Sequence of chain 1.D:
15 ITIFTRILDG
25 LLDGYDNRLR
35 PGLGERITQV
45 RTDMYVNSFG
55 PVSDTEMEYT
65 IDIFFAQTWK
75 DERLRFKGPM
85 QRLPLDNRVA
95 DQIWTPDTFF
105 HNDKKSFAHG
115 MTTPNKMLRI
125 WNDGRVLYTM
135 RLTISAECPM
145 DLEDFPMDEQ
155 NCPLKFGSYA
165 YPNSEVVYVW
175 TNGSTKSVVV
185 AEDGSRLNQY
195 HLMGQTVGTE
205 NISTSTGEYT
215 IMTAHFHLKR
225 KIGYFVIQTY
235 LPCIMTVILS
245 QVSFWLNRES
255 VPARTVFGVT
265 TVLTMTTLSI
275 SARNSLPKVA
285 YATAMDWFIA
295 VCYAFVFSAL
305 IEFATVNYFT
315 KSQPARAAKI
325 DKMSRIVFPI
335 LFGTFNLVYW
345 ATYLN

Binding-site contacts:
Ligand atom O03 contacts residue SER209 of chain 1.D at 3.7 Å.
Ligand atom C15 contacts residue TYR163 of chain 1.D at 3.6 Å (hydrophobic).
Ligand atom F21 contacts residue ILE206 of chain 1.D at 4.0 Å.
Ligand atom O11 contacts residue PHE68 of chain 1.C at 3.4 Å.
Ligand atom O05 contacts residue THR133 of chain 1.C at 2.7 Å (h-bond).
Ligand atom C10 contacts residue PHE68 of chain 1.C at 4.0 Å (hydrophobic).
Ligand atom C02 contacts residue ASP47 of chain 1.C at 3.8 Å.
Ligand atom N16 contacts residue PHE68 of chain 1.C at 3.9 Å.
Ligand atom C22 contacts residue TYR49 of chain 1.C at 3.3 Å (hydrophobic).
Ligand atom C01 contacts residue SER209 of chain 1.D at 3.0 Å.
Ligand atom F21 contacts residue SER162 of chain 1.D at 3.7 Å.
Ligand atom C04 contacts residue THR133 of chain 1.C at 3.7 Å.
Ligand atom C04 contacts residue PHE68 of chain 1.C at 3.7 Å (hydrophobic).
Ligand atom N14 contacts residue THR210 of chain 1.D at 4.0 Å.
Ligand atom C17 contacts residue TYR163 of chain 1.D at 3.2 Å (hydrophobic).
Ligand atom C17 contacts residue TYR213 of chain 1.D at 3.6 Å (hydrophobic).
Ligand atom C06 contacts residue PHE68 of chain 1.C at 3.8 Å (hydrophobic).
Ligand atom O05 contacts residue PHE68 of chain 1.C at 3.8 Å.
Ligand atom C22 contacts residue PHE68 of chain 1.C at 3.7 Å (hydrophobic).
Ligand atom C08 contacts residue THR210 of chain 1.D at 3.9 Å.
Ligand atom F21 contacts residue TYR213 of chain 1.D at 3.2 Å.
Ligand atom N16 contacts residue TYR163 of chain 1.D at 3.6 Å.
Ligand atom C07 contacts residue THR210 of chain 1.D at 3.8 Å.
Ligand atom O05 contacts residue ALA70 of chain 1.C at 3.3 Å.
Ligand atom C15 contacts residue PHE68 of chain 1.C at 3.8 Å (hydrophobic).
Ligand atom C18 contacts residue TYR213 of chain 1.D at 3.3 Å (hydrophobic).
Ligand atom C01 contacts residue TYR49 of chain 1.C at 3.9 Å (hydrophobic).
Ligand atom N16 contacts residue THR133 of chain 1.C at 3.3 Å.
Ligand atom C19 contacts residue SER162 of chain 1.D at 4.0 Å.
Ligand atom C12 contacts residue HIS105 of chain 1.D at 4.0 Å.
Ligand atom C10 contacts residue HIS105 of chain 1.D at 3.6 Å.
Ligand atom C18 contacts residue TYR163 of chain 1.D at 3.6 Å (hydrophobic).
Ligand atom N14 contacts residue PHE68 of chain 1.C at 4.0 Å.
Ligand atom C01 contacts residue ASP47 of chain 1.C at 3.5 Å.
Ligand atom C02 contacts residue SER209 of chain 1.D at 3.3 Å.
Ligand atom C18 contacts residue SER162 of chain 1.D at 3.4 Å.
Ligand atom C08 contacts residue THR208 of chain 1.D at 4.0 Å.
Ligand atom C20 contacts residue HIS105 of chain 1.D at 3.6 Å.
Ligand atom O11 contacts residue HIS105 of chain 1.D at 2.5 Å (h-bond).
Ligand atom C19 contacts residue TYR213 of chain 1.D at 3.6 Å (hydrophobic).

This protein binds this small molecule.
Small molecule (SMILES): CCOC(=O)c1ncn2c1CN(C)C(=O)c1cc(F)ccc1-2

Sequence of chain 1.C:
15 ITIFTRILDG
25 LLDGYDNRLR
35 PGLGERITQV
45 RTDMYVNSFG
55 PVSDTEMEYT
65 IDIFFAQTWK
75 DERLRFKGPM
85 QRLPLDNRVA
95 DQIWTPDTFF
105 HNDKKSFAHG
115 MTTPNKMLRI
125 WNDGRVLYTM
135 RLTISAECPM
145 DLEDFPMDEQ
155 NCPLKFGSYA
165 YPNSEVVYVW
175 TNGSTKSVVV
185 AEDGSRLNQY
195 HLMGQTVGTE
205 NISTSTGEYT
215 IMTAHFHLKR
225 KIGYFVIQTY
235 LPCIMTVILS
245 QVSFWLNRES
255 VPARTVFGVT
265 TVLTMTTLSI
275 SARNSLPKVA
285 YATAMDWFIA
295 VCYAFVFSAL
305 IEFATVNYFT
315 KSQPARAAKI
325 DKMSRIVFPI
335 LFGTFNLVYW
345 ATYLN